This small molecule binds to this protein.
Small molecule (SMILES): CC(=O)N[C@@H]1[C@@H](O)[C@H](O)[C@@H](CO)O[C@H]1O

Binding-site contacts:
Ligand atom C4 contacts residue ASN77 of chain 1.D at 4.3 Å.
Ligand atom O7 contacts residue GLN89 of chain 1.D at 3.8 Å.
Ligand atom O5 contacts residue ASN80 of chain 1.D at 3.2 Å (h-bond).
Ligand atom C6 contacts residue ASN80 of chain 1.D at 4.0 Å.
Ligand atom C2 contacts residue GLN89 of chain 1.D at 4.4 Å.
Ligand atom O7 contacts residue LEU85 of chain 1.D at 4.1 Å.
Ligand atom C7 contacts residue ALA86 of chain 1.D at 4.0 Å (hydrophobic).
Ligand atom O7 contacts residue VAL87 of chain 1.D at 2.9 Å (h-bond).
Ligand atom C8 contacts residue VAL87 of chain 1.D at 4.0 Å (hydrophobic).
Ligand atom C1 contacts residue ASN80 of chain 1.D at 3.6 Å.
Ligand atom C5 contacts residue ASN77 of chain 1.D at 3.8 Å.
Ligand atom O3 contacts residue GLN89 of chain 1.D at 3.1 Å (h-bond).
Ligand atom C7 contacts residue VAL87 of chain 1.D at 3.8 Å (hydrophobic).
Ligand atom C6 contacts residue LEU82 of chain 1.D at 4.5 Å (hydrophobic).
Ligand atom N2 contacts residue GLN89 of chain 1.D at 3.8 Å.
Ligand atom C8 contacts residue ASN77 of chain 1.D at 4.3 Å.
Ligand atom O6 contacts residue LEU82 of chain 1.D at 4.5 Å.
Ligand atom C3 contacts residue ASN77 of chain 1.D at 3.8 Å.
Ligand atom C8 contacts residue GLN89 of chain 1.D at 3.6 Å.
Ligand atom O5 contacts residue LEU84 of chain 1.D at 3.9 Å.
Ligand atom O7 contacts residue ALA86 of chain 1.D at 3.3 Å.
Ligand atom C1 contacts residue ASN77 of chain 1.D at 1.5 Å.
Ligand atom O6 contacts residue LEU84 of chain 1.D at 3.9 Å.
Ligand atom C3 contacts residue GLN89 of chain 1.D at 4.4 Å.
Ligand atom O5 contacts residue ASN77 of chain 1.D at 2.5 Å (h-bond).
Ligand atom C8 contacts residue ALA86 of chain 1.D at 3.8 Å (hydrophobic).
Ligand atom O7 contacts residue ASN77 of chain 1.D at 3.1 Å (h-bond).
Ligand atom C7 contacts residue GLN89 of chain 1.D at 3.5 Å.
Ligand atom C7 contacts residue ASN77 of chain 1.D at 3.1 Å.
Ligand atom C2 contacts residue ASN77 of chain 1.D at 2.5 Å.
Ligand atom C5 contacts residue ASN80 of chain 1.D at 3.6 Å.
Ligand atom N2 contacts residue ASN77 of chain 1.D at 2.8 Å (h-bond).

Sequence of chain 1.D:
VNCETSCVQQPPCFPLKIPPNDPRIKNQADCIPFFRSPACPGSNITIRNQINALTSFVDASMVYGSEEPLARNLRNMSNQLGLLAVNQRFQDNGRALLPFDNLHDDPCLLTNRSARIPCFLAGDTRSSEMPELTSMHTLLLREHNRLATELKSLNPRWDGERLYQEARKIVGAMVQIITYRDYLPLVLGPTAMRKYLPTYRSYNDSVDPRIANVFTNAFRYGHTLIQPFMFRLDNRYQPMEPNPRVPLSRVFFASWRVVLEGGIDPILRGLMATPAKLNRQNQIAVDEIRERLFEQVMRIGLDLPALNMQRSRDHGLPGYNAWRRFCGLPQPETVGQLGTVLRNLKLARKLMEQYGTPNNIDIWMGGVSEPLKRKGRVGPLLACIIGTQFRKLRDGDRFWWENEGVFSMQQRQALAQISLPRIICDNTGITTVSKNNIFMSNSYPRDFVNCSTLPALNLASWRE